Sequence of chain 1.E:
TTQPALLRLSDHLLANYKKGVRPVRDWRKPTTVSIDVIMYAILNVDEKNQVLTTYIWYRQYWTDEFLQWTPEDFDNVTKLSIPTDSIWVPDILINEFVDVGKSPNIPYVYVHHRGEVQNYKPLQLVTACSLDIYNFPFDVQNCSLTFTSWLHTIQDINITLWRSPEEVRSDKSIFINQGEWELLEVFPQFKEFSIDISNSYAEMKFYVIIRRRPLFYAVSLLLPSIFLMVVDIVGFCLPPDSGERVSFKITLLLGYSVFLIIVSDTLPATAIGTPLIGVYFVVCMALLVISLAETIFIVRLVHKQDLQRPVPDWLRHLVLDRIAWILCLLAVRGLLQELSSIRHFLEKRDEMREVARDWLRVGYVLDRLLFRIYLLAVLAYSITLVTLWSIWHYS

Sequence of chain 1.D:
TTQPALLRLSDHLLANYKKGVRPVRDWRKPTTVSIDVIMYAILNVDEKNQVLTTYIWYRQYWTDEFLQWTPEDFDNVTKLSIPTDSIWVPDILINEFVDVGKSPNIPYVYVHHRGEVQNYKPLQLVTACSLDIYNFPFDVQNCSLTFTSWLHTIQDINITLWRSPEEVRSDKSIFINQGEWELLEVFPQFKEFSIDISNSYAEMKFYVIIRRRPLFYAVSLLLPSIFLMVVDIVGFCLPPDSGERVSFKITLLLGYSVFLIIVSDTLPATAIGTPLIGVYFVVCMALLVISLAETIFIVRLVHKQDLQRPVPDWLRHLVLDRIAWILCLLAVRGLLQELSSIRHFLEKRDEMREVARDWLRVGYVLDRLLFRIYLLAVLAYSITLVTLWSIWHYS

This protein binds this small molecule.
Small molecule (SMILES): CN1[C@@H]2CCC[C@H]1CC(NC(=O)c1nn(C)c3ccccc13)C2

Binding-site contacts:
Ligand atom C04 contacts residue PHE226 of chain 1.E at 4.1 Å (hydrophobic).
Ligand atom C22 contacts residue ARG92 of chain 1.D at 3.8 Å.
Ligand atom C23 contacts residue ILE71 of chain 1.D at 3.9 Å (hydrophobic).
Ligand atom C18 contacts residue ILE71 of chain 1.D at 3.7 Å (hydrophobic).
Ligand atom C01 contacts residue THR181 of chain 1.E at 3.6 Å.
Ligand atom C19 contacts residue ILE71 of chain 1.D at 3.7 Å (hydrophobic).
Ligand atom C12 contacts residue TYR153 of chain 1.D at 3.9 Å (hydrophobic).
Ligand atom C18 contacts residue ARG92 of chain 1.D at 4.1 Å.
Ligand atom C01 contacts residue SER182 of chain 1.E at 3.3 Å.
Ligand atom C06 contacts residue TRP90 of chain 1.D at 3.6 Å (hydrophobic).
Ligand atom C22 contacts residue TYR91 of chain 1.D at 4.2 Å (hydrophobic).
Ligand atom C22 contacts residue ILE71 of chain 1.D at 3.9 Å (hydrophobic).
Ligand atom O13 contacts residue TYR153 of chain 1.D at 3.3 Å.
Ligand atom C20 contacts residue ARG196 of chain 1.D at 3.9 Å.
Ligand atom C05 contacts residue PHE226 of chain 1.E at 3.5 Å (hydrophobic).
Ligand atom C10 contacts residue TYR234 of chain 1.E at 4.0 Å (hydrophobic).
Ligand atom C21 contacts residue TRP90 of chain 1.D at 3.4 Å (hydrophobic).
Ligand atom C23 contacts residue ARG92 of chain 1.D at 4.0 Å.
Ligand atom N15 contacts residue ILE228 of chain 1.E at 3.4 Å.
Ligand atom C22 contacts residue TRP90 of chain 1.D at 3.8 Å (hydrophobic).
Ligand atom C20 contacts residue ASP69 of chain 1.D at 3.8 Å.
Ligand atom C04 contacts residue TYR234 of chain 1.E at 3.5 Å (hydrophobic).
Ligand atom C10 contacts residue TRP183 of chain 1.E at 3.7 Å (hydrophobic).
Ligand atom N16 contacts residue ILE228 of chain 1.E at 3.9 Å.
Ligand atom C21 contacts residue ILE71 of chain 1.D at 3.7 Å (hydrophobic).
Ligand atom C21 contacts residue ASP69 of chain 1.D at 3.7 Å.
Ligand atom C03 contacts residue TYR234 of chain 1.E at 3.7 Å (hydrophobic).
Ligand atom C21 contacts residue ARG92 of chain 1.D at 3.8 Å.
Ligand atom C19 contacts residue ARG196 of chain 1.D at 3.5 Å.
Ligand atom C08 contacts residue TRP183 of chain 1.E at 3.7 Å (hydrophobic).
Ligand atom C21 contacts residue VAL70 of chain 1.D at 4.0 Å (hydrophobic).
Ligand atom C17 contacts residue ILE228 of chain 1.E at 3.7 Å (hydrophobic).
Ligand atom C20 contacts residue ILE71 of chain 1.D at 3.5 Å (hydrophobic).
Ligand atom C07 contacts residue ASN128 of chain 1.E at 3.5 Å.
Ligand atom C20 contacts residue VAL70 of chain 1.D at 3.7 Å (hydrophobic).
Ligand atom C19 contacts residue ASP69 of chain 1.D at 4.1 Å.
Ligand atom C19 contacts residue ARG92 of chain 1.D at 4.0 Å.
Ligand atom C20 contacts residue ARG92 of chain 1.D at 4.0 Å.
Ligand atom C06 contacts residue ASN128 of chain 1.E at 3.8 Å.
Ligand atom C01 contacts residue ASN128 of chain 1.E at 4.2 Å.